Sequence of chain 1.A:
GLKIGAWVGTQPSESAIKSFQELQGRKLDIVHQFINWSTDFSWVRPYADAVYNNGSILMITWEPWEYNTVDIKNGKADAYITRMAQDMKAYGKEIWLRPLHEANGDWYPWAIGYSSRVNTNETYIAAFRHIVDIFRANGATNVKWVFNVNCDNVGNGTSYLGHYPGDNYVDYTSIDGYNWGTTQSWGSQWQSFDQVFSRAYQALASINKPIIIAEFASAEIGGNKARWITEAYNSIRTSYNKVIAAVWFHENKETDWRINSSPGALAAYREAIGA

A protein and the small-molecule ligand that binds it are described below.
Small molecule (SMILES): CO[C@@H]1O[C@H](CO)[C@@H](O[C@@H]2O[C@H](CO)[C@@H](S)[C@H](O)[C@H]2O)[C@H](O)[C@H]1O

Binding-site contacts:
Ligand atom O6 contacts residue ASN43 of chain 1.A at 3.5 Å.
Ligand atom O5 contacts residue GLU70 of chain 1.A at 3.6 Å.
Ligand atom C7 contacts residue GLU222 of chain 1.A at 3.5 Å.
Ligand atom C2 contacts residue TYR115 of chain 1.A at 3.9 Å (hydrophobic).
Ligand atom O3 contacts residue GLU70 of chain 1.A at 2.7 Å (salt-bridge).
Ligand atom C1 contacts residue LYS260 of chain 1.A at 3.3 Å.
Ligand atom C5 contacts residue PHE41 of chain 1.A at 3.7 Å (hydrophobic).
Ligand atom O4 contacts residue PHE41 of chain 1.A at 3.3 Å.
Ligand atom O5 contacts residue PHE256 of chain 1.A at 3.5 Å.
Ligand atom C1 contacts residue PHE41 of chain 1.A at 3.8 Å (hydrophobic).
Ligand atom O5 contacts residue PHE41 of chain 1.A at 3.3 Å.
Ligand atom C4 contacts residue GLN18 of chain 1.A at 3.8 Å.
Ligand atom O6 contacts residue GLU258 of chain 1.A at 2.6 Å (salt-bridge).
Ligand atom C6 contacts residue ILE42 of chain 1.A at 3.4 Å (hydrophobic).
Ligand atom C2 contacts residue GLN18 of chain 1.A at 3.8 Å.
Ligand atom C6 contacts residue GLU258 of chain 1.A at 3.3 Å.
Ligand atom C6 contacts residue PHE256 of chain 1.A at 3.8 Å (hydrophobic).
Ligand atom C6 contacts residue ASN43 of chain 1.A at 3.5 Å.
Ligand atom O6 contacts residue ILE42 of chain 1.A at 3.8 Å.
Ligand atom C2 contacts residue GLU70 of chain 1.A at 3.4 Å.
Ligand atom O6 contacts residue LYS260 of chain 1.A at 3.1 Å (salt-bridge).
Ligand atom O1 contacts residue TYR115 of chain 1.A at 3.2 Å (h-bond).
Ligand atom O2 contacts residue TYR115 of chain 1.A at 2.7 Å (h-bond).
Ligand atom C5 contacts residue LYS260 of chain 1.A at 3.6 Å.
Ligand atom O6 contacts residue GLU70 of chain 1.A at 2.6 Å (salt-bridge).
Ligand atom C6 contacts residue TRP14 of chain 1.A at 3.5 Å (hydrophobic).
Ligand atom O1 contacts residue LYS260 of chain 1.A at 3.8 Å.
Ligand atom C2 contacts residue LYS260 of chain 1.A at 3.9 Å.
Ligand atom C3 contacts residue PHE41 of chain 1.A at 3.9 Å (hydrophobic).
Ligand atom C3 contacts residue GLN18 of chain 1.A at 3.7 Å.
Ligand atom O3 contacts residue GLN18 of chain 1.A at 3.0 Å (h-bond).
Ligand atom C6 contacts residue GLU70 of chain 1.A at 3.6 Å.
Ligand atom O2 contacts residue TRP14 of chain 1.A at 3.8 Å.
Ligand atom C7 contacts residue PHE256 of chain 1.A at 3.5 Å (hydrophobic).
Ligand atom C3 contacts residue GLU70 of chain 1.A at 3.3 Å.
Ligand atom O6 contacts residue TRP72 of chain 1.A at 3.3 Å (h-bond).
Ligand atom C4 contacts residue PHE41 of chain 1.A at 3.5 Å (hydrophobic).
Ligand atom C6 contacts residue LYS260 of chain 1.A at 3.9 Å.
Ligand atom O5 contacts residue LYS260 of chain 1.A at 2.7 Å (salt-bridge).
Ligand atom O2 contacts residue GLU70 of chain 1.A at 2.5 Å (salt-bridge).